The protein below binds the small molecule below.
Small molecule (SMILES): N[C@@H](Cc1c[nH]c[nH+]1)C(=O)O

Sequence of chain 2.C:
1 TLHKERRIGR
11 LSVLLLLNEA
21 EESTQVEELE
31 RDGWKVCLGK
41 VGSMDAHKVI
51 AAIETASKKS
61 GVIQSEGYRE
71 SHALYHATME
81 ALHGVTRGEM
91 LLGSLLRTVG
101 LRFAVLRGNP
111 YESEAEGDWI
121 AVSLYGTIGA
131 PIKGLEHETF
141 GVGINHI

Binding-site contacts:
Ligand atom CD2 contacts residue TYR75 of chain 3.C at 3.4 Å (hydrophobic).
Ligand atom CD2 contacts residue GLY129 of chain 2.C at 3.6 Å.
Ligand atom CG contacts residue GLY129 of chain 2.C at 3.5 Å.
Ligand atom N contacts residue HIS72 of chain 3.C at 3.1 Å.
Ligand atom N contacts residue TYR68 of chain 3.C at 3.2 Å (h-bond).
Ligand atom CB contacts residue TYR68 of chain 3.C at 4.0 Å (hydrophobic).
Ligand atom CD2 contacts residue ARG97 of chain 2.C at 3.8 Å.
Ligand atom CE1 contacts residue TYR68 of chain 3.C at 3.6 Å (hydrophobic).
Ligand atom CG contacts residue TYR68 of chain 3.C at 3.7 Å (hydrophobic).
Ligand atom N contacts residue MG1 of chain 2.E at 2.3 Å.
Ligand atom O contacts residue HIS137 of chain 2.C at 3.1 Å (h-bond).
Ligand atom N contacts residue HIS76 of chain 3.C at 3.2 Å (h-bond).
Ligand atom NE2 contacts residue GLY129 of chain 2.C at 3.9 Å.
Ligand atom O contacts residue HIS76 of chain 3.C at 3.2 Å (h-bond).
Ligand atom CB contacts residue GLY129 of chain 2.C at 3.7 Å.
Ligand atom CA contacts residue TYR75 of chain 3.C at 3.7 Å (hydrophobic).
Ligand atom C contacts residue HIS137 of chain 2.C at 3.7 Å.
Ligand atom CD2 contacts residue ALA130 of chain 2.C at 3.6 Å (hydrophobic).
Ligand atom O contacts residue MG1 of chain 2.E at 2.1 Å.
Ligand atom NE2 contacts residue TYR75 of chain 3.C at 3.4 Å.
Ligand atom OXT contacts residue ARG87 of chain 2.C at 2.9 Å (salt-bridge).
Ligand atom C contacts residue MG1 of chain 2.E at 3.0 Å.
Ligand atom CG contacts residue ALA130 of chain 2.C at 3.7 Å (hydrophobic).
Ligand atom CG contacts residue TYR75 of chain 3.C at 4.0 Å (hydrophobic).
Ligand atom C contacts residue HIS76 of chain 3.C at 3.8 Å.
Ligand atom O contacts residue ARG87 of chain 2.C at 2.8 Å (salt-bridge).
Ligand atom CD2 contacts residue LEU96 of chain 2.C at 4.0 Å (hydrophobic).
Ligand atom CA contacts residue HIS76 of chain 3.C at 3.7 Å.
Ligand atom N contacts residue HIS137 of chain 2.C at 3.3 Å (h-bond).
Ligand atom ND1 contacts residue TYR68 of chain 3.C at 2.7 Å (h-bond).
Ligand atom OXT contacts residue ARG97 of chain 2.C at 2.8 Å (salt-bridge).
Ligand atom OXT contacts residue ILE128 of chain 2.C at 3.6 Å.
Ligand atom ND1 contacts residue ALA130 of chain 2.C at 3.6 Å.
Ligand atom C contacts residue ARG87 of chain 2.C at 3.5 Å.
Ligand atom NE2 contacts residue ALA130 of chain 2.C at 3.4 Å (h-bond).
Ligand atom CE1 contacts residue GLY129 of chain 2.C at 4.0 Å.
Ligand atom ND1 contacts residue GLY129 of chain 2.C at 3.7 Å.
Ligand atom CE1 contacts residue ALA130 of chain 2.C at 3.4 Å (hydrophobic).
Ligand atom C contacts residue ARG97 of chain 2.C at 3.9 Å.
Ligand atom CA contacts residue MG1 of chain 2.E at 3.1 Å.

Sequence of chain 3.C:
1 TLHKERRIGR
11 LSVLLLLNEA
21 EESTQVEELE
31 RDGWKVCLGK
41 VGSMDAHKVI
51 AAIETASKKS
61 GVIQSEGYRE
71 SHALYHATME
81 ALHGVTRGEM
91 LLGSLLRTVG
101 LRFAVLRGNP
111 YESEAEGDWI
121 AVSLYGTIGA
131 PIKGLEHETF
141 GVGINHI